A small-molecule ligand and the protein it binds are described below.
Small molecule (SMILES): CCCC(=O)NCCCC[C@@H](C=O)NC(=O)CN

Sequence of chain 1.A:
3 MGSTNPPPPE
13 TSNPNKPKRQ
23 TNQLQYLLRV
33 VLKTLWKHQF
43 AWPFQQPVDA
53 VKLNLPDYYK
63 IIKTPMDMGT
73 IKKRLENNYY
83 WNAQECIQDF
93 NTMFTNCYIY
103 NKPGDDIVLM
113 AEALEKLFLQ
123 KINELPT

Binding-site contacts:
Ligand atom OAD contacts residue ILE109 of chain 1.A at 4.3 Å.
Ligand atom CD contacts residue ASN103 of chain 1.A at 2.9 Å.
Ligand atom CD contacts residue LEU57 of chain 1.A at 4.2 Å (hydrophobic).
Ligand atom NZ contacts residue ILE109 of chain 1.A at 4.2 Å.
Ligand atom CB contacts residue ASN103 of chain 1.A at 4.0 Å.
Ligand atom CAA contacts residue ILE109 of chain 1.A at 4.1 Å (hydrophobic).
Ligand atom CAA contacts residue VAL50 of chain 1.A at 4.0 Å (hydrophobic).
Ligand atom CAA contacts residue PRO45 of chain 1.A at 4.3 Å (hydrophobic).
Ligand atom CA contacts residue LEU55 of chain 1.A at 3.3 Å (hydrophobic).
Ligand atom NZ contacts residue ASN103 of chain 1.A at 4.2 Å.
Ligand atom CAJ contacts residue ILE109 of chain 1.A at 3.7 Å (hydrophobic).
Ligand atom CAN contacts residue TYR102 of chain 1.A at 4.5 Å (hydrophobic).
Ligand atom NZ contacts residue LEU57 of chain 1.A at 4.2 Å.
Ligand atom CG contacts residue LEU57 of chain 1.A at 4.4 Å (hydrophobic).
Ligand atom CAF contacts residue PHE46 of chain 1.A at 3.9 Å (hydrophobic).
Ligand atom OAD contacts residue TYR60 of chain 1.A at 3.9 Å.
Ligand atom N contacts residue LEU57 of chain 1.A at 4.1 Å.
Ligand atom CAF contacts residue ILE109 of chain 1.A at 3.9 Å (hydrophobic).
Ligand atom CG contacts residue ASN103 of chain 1.A at 3.9 Å.
Ligand atom CA contacts residue LEU57 of chain 1.A at 4.0 Å (hydrophobic).
Ligand atom N contacts residue LEU55 of chain 1.A at 2.9 Å (h-bond).
Ligand atom C contacts residue LEU57 of chain 1.A at 4.2 Å (hydrophobic).
Ligand atom CD contacts residue TYR102 of chain 1.A at 4.1 Å (hydrophobic).
Ligand atom CAN contacts residue ILE109 of chain 1.A at 3.9 Å (hydrophobic).
Ligand atom CAJ contacts residue VAL50 of chain 1.A at 4.4 Å (hydrophobic).
Ligand atom C contacts residue LEU55 of chain 1.A at 4.5 Å (hydrophobic).
Ligand atom CAJ contacts residue ASN103 of chain 1.A at 4.0 Å.
Ligand atom CAN contacts residue TYR60 of chain 1.A at 4.2 Å (hydrophobic).
Ligand atom CB contacts residue LEU57 of chain 1.A at 4.3 Å (hydrophobic).
Ligand atom CE contacts residue LEU57 of chain 1.A at 3.2 Å (hydrophobic).
Ligand atom CAF contacts residue PRO45 of chain 1.A at 4.2 Å (hydrophobic).
Ligand atom CE contacts residue ASN103 of chain 1.A at 4.0 Å.
Ligand atom CAF contacts residue VAL50 of chain 1.A at 3.9 Å (hydrophobic).
Ligand atom CAJ contacts residue CYS99 of chain 1.A at 3.9 Å (hydrophobic).
Ligand atom CAN contacts residue ASN103 of chain 1.A at 3.4 Å.
Ligand atom CD contacts residue ILE109 of chain 1.A at 4.1 Å (hydrophobic).
Ligand atom OAD contacts residue ASN103 of chain 1.A at 2.5 Å (h-bond).
Ligand atom CE contacts residue TYR102 of chain 1.A at 4.0 Å (hydrophobic).
Ligand atom OAD contacts residue TYR102 of chain 1.A at 3.4 Å.
Ligand atom CAJ contacts residue PHE46 of chain 1.A at 4.4 Å (hydrophobic).